Binding-site contacts:
Ligand atom C38 contacts residue PHE330 of chain 2.A at 3.8 Å (hydrophobic).
Ligand atom C39 contacts residue GLY441 of chain 2.A at 3.8 Å.
Ligand atom C66 contacts residue TYR121 of chain 2.A at 3.3 Å (hydrophobic).
Ligand atom C66 contacts residue TRP279 of chain 2.A at 3.7 Å (hydrophobic).
Ligand atom O35 contacts residue GLY118 of chain 2.A at 3.5 Å (h-bond).
Ligand atom N30 contacts residue TRP84 of chain 2.A at 3.8 Å.
Ligand atom C6 contacts residue GLY335 of chain 2.A at 3.8 Å.
Ligand atom C3 contacts residue SER286 of chain 2.A at 3.8 Å.
Ligand atom O7 contacts residue PHE288 of chain 2.A at 2.7 Å (h-bond).
Ligand atom O35 contacts residue TYR116 of chain 2.A at 3.6 Å.
Ligand atom C9 contacts residue SER286 of chain 2.A at 3.5 Å.
Ligand atom C5 contacts residue GLY335 of chain 2.A at 3.7 Å.
Ligand atom C67 contacts residue TYR121 of chain 2.A at 3.6 Å (hydrophobic).
Ligand atom C64 contacts residue TYR70 of chain 2.A at 3.7 Å (hydrophobic).
Ligand atom O35 contacts residue GLY117 of chain 2.A at 3.2 Å (h-bond).
Ligand atom C63 contacts residue TYR70 of chain 2.A at 3.5 Å (hydrophobic).
Ligand atom C1 contacts residue ILE287 of chain 2.A at 3.6 Å (hydrophobic).
Ligand atom C14 contacts residue TRP279 of chain 2.A at 3.7 Å (hydrophobic).
Ligand atom N30 contacts residue TYR130 of chain 2.A at 3.1 Å (h-bond).
Ligand atom C36 contacts residue GLU199 of chain 2.A at 3.1 Å.
Ligand atom C1 contacts residue PHE288 of chain 2.A at 3.7 Å (hydrophobic).
Ligand atom C33 contacts residue TRP84 of chain 2.A at 3.5 Å (hydrophobic).
Ligand atom C5 contacts residue TYR334 of chain 2.A at 3.6 Å (hydrophobic).
Ligand atom N2 contacts residue SER286 of chain 2.A at 3.6 Å (h-bond).
Ligand atom C31 contacts residue TRP84 of chain 2.A at 3.5 Å (hydrophobic).
Ligand atom O7 contacts residue PHE331 of chain 2.A at 3.8 Å.
Ligand atom C39 contacts residue HIS440 of chain 2.A at 3.7 Å.
Ligand atom O35 contacts residue GLY123 of chain 2.A at 3.6 Å.
Ligand atom C70 contacts residue PHE330 of chain 2.A at 3.2 Å (hydrophobic).
Ligand atom N30 contacts residue GLY118 of chain 2.A at 3.6 Å.
Ligand atom C32 contacts residue TRP84 of chain 2.A at 3.5 Å (hydrophobic).
Ligand atom C34 contacts residue GLY118 of chain 2.A at 3.7 Å.
Ligand atom C69 contacts residue PHE331 of chain 2.A at 3.5 Å (hydrophobic).
Ligand atom O35 contacts residue TYR130 of chain 2.A at 2.7 Å (h-bond).
Ligand atom N30 contacts residue GLY117 of chain 2.A at 3.8 Å.
Ligand atom C29 contacts residue TYR130 of chain 2.A at 3.1 Å (hydrophobic).
Ligand atom O7 contacts residue ILE287 of chain 2.A at 3.5 Å.
Ligand atom C64 contacts residue TRP279 of chain 2.A at 3.8 Å (hydrophobic).
Ligand atom C37 contacts residue TRP84 of chain 2.A at 3.6 Å (hydrophobic).
Ligand atom C29 contacts residue GLY118 of chain 2.A at 3.4 Å.

The protein below binds the small molecule below.
Small molecule (SMILES): O=c1ccc2c([nH]1)CCC[C@@H]2NCCCCCCCCCCCCN[C@H]1CCCc2[nH]c(=O)ccc21

Sequence of chain 2.A:
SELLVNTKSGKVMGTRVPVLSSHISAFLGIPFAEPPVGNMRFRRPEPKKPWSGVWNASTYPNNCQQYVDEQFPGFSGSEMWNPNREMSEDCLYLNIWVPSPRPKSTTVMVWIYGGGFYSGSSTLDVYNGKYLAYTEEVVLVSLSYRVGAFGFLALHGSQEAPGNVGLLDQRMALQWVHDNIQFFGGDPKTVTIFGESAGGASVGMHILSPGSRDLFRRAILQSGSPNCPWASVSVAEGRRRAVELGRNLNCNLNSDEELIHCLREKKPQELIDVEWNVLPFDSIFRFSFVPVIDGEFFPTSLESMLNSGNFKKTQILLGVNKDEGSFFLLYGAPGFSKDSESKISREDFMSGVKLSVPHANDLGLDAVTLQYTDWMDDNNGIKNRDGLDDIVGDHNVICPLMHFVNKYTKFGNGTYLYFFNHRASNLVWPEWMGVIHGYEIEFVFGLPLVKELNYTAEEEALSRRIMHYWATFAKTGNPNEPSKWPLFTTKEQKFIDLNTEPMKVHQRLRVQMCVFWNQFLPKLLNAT